Sequence of chain 1.A:
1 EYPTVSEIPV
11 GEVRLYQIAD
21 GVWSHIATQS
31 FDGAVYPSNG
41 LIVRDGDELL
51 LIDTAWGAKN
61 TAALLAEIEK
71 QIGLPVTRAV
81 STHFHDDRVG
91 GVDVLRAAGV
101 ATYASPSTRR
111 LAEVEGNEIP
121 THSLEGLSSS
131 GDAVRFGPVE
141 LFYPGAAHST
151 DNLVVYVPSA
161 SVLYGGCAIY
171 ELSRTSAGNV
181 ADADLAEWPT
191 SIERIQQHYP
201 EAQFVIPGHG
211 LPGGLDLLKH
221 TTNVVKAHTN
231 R

This small molecule binds to this protein.
Small molecule (SMILES): C=CCCn1ccnc1C(=O)O

Binding-site contacts:
Ligand atom O07 contacts residue HIS148 of chain 1.A at 3.3 Å.
Ligand atom C12 contacts residue HIS209 of chain 1.A at 3.6 Å.
Ligand atom C06 contacts residue HIS209 of chain 1.A at 3.5 Å.
Ligand atom N05 contacts residue TRP56 of chain 1.A at 4.5 Å.
Ligand atom C12 contacts residue ARG174 of chain 1.A at 4.0 Å.
Ligand atom O07 contacts residue ASP87 of chain 1.A at 4.5 Å.
Ligand atom C06 contacts residue ZN1 of chain 1.C at 3.0 Å.
Ligand atom N05 contacts residue ASP87 of chain 1.A at 3.2 Å (salt-bridge).
Ligand atom C11 contacts residue ARG174 of chain 1.A at 3.7 Å.
Ligand atom N03 contacts residue PHE31 of chain 1.A at 4.2 Å.
Ligand atom O07 contacts residue ZN1 of chain 1.B at 4.4 Å.
Ligand atom C06 contacts residue ARG174 of chain 1.A at 4.1 Å.
Ligand atom C01 contacts residue ASP87 of chain 1.A at 3.8 Å.
Ligand atom O08 contacts residue ZN1 of chain 1.C at 4.3 Å.
Ligand atom C04 contacts residue ZN1 of chain 1.C at 3.0 Å.
Ligand atom C06 contacts residue HIS148 of chain 1.A at 3.8 Å.
Ligand atom C01 contacts residue ZN1 of chain 1.C at 3.5 Å.
Ligand atom C09 contacts residue ASN179 of chain 1.A at 4.5 Å.
Ligand atom C09 contacts residue PHE31 of chain 1.A at 3.8 Å (hydrophobic).
Ligand atom C11 contacts residue TYR36 of chain 1.A at 3.9 Å (hydrophobic).
Ligand atom O07 contacts residue CYS167 of chain 1.A at 3.5 Å (h-bond).
Ligand atom C01 contacts residue TRP56 of chain 1.A at 3.4 Å (hydrophobic).
Ligand atom O07 contacts residue HIS209 of chain 1.A at 3.0 Å (h-bond).
Ligand atom C12 contacts residue TYR36 of chain 1.A at 3.6 Å (hydrophobic).
Ligand atom N03 contacts residue ZN1 of chain 1.C at 4.2 Å.
Ligand atom N05 contacts residue HIS209 of chain 1.A at 3.0 Å (h-bond).
Ligand atom N05 contacts residue ZN1 of chain 1.C at 2.3 Å.
Ligand atom C04 contacts residue ASP87 of chain 1.A at 4.4 Å.
Ligand atom C10 contacts residue TYR36 of chain 1.A at 3.7 Å (hydrophobic).
Ligand atom C04 contacts residue HIS209 of chain 1.A at 3.5 Å.
Ligand atom O07 contacts residue ZN1 of chain 1.C at 2.4 Å.
Ligand atom O07 contacts residue ARG174 of chain 1.A at 4.3 Å.
Ligand atom O08 contacts residue ARG174 of chain 1.A at 3.0 Å (salt-bridge).
Ligand atom C02 contacts residue TRP56 of chain 1.A at 3.7 Å (hydrophobic).
Ligand atom O08 contacts residue ASN179 of chain 1.A at 4.0 Å.
Ligand atom C10 contacts residue PHE31 of chain 1.A at 4.4 Å (hydrophobic).
Ligand atom C02 contacts residue PHE31 of chain 1.A at 3.8 Å (hydrophobic).
Ligand atom N03 contacts residue HIS209 of chain 1.A at 4.5 Å.
Ligand atom C01 contacts residue HIS209 of chain 1.A at 3.7 Å.
Ligand atom O08 contacts residue HIS148 of chain 1.A at 4.1 Å.